The protein below binds the small molecule below.
Small molecule (SMILES): CC(=O)N[C@@H]1[C@@H](O)[C@H](O)[C@@H](CO)O[C@H]1O

Sequence of chain 1.C:
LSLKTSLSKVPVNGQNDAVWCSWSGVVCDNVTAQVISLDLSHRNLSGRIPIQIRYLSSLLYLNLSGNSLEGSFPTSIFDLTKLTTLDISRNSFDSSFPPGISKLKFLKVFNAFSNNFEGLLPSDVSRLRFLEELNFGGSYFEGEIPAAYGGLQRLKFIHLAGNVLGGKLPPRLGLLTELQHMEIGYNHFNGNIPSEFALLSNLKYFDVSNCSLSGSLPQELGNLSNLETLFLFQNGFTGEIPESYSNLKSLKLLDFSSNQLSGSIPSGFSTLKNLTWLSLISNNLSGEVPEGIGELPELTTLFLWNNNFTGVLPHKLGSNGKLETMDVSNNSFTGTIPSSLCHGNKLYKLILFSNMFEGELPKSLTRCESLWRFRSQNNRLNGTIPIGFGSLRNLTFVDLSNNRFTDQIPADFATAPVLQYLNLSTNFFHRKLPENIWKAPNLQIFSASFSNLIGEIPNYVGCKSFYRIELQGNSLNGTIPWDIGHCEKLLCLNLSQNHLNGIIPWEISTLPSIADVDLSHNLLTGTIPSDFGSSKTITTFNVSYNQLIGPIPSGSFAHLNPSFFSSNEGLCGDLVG

Binding-site contacts:
Ligand atom N2 contacts residue TYR80 of chain 1.C at 4.0 Å.
Ligand atom O7 contacts residue ASN82 of chain 1.C at 4.2 Å.
Ligand atom C2 contacts residue ASP106 of chain 1.C at 3.6 Å.
Ligand atom C2 contacts residue ASN82 of chain 1.C at 2.5 Å.
Ligand atom O5 contacts residue SER60 of chain 1.C at 3.8 Å.
Ligand atom O6 contacts residue SER60 of chain 1.C at 3.0 Å (h-bond).
Ligand atom C8 contacts residue ASP106 of chain 1.C at 3.5 Å.
Ligand atom C5 contacts residue ASN82 of chain 1.C at 3.8 Å.
Ligand atom N2 contacts residue ASP106 of chain 1.C at 2.8 Å (salt-bridge).
Ligand atom O5 contacts residue ASN82 of chain 1.C at 2.5 Å (h-bond).
Ligand atom C5 contacts residue SER84 of chain 1.C at 4.4 Å.
Ligand atom C8 contacts residue THR104 of chain 1.C at 4.5 Å.
Ligand atom O7 contacts residue TYR80 of chain 1.C at 3.1 Å (h-bond).
Ligand atom C2 contacts residue TYR80 of chain 1.C at 3.7 Å (hydrophobic).
Ligand atom C1 contacts residue SER84 of chain 1.C at 3.8 Å.
Ligand atom C7 contacts residue ASN82 of chain 1.C at 3.8 Å.
Ligand atom N2 contacts residue ASN82 of chain 1.C at 3.0 Å (h-bond).
Ligand atom C8 contacts residue VAL128 of chain 1.C at 4.4 Å (hydrophobic).
Ligand atom C6 contacts residue HIS61 of chain 1.C at 4.4 Å.
Ligand atom C7 contacts residue TYR80 of chain 1.C at 3.8 Å (hydrophobic).
Ligand atom C3 contacts residue ASP106 of chain 1.C at 4.1 Å.
Ligand atom O6 contacts residue HIS61 of chain 1.C at 3.4 Å (h-bond).
Ligand atom C1 contacts residue ASN82 of chain 1.C at 1.5 Å.
Ligand atom C1 contacts residue TYR80 of chain 1.C at 4.0 Å (hydrophobic).
Ligand atom C7 contacts residue ASP106 of chain 1.C at 3.6 Å.
Ligand atom C1 contacts residue ASP106 of chain 1.C at 3.7 Å.
Ligand atom C6 contacts residue SER60 of chain 1.C at 4.2 Å.
Ligand atom C3 contacts residue ASN82 of chain 1.C at 3.8 Å.
Ligand atom C4 contacts residue ASN82 of chain 1.C at 4.2 Å.
Ligand atom O5 contacts residue SER84 of chain 1.C at 4.0 Å.